Binding-site contacts:
Ligand atom C17 contacts residue ASN165 of chain 1.D at 3.5 Å.
Ligand atom C04 contacts residue ALA314 of chain 1.D at 3.3 Å (hydrophobic).
Ligand atom C17 contacts residue LEU250 of chain 1.D at 3.3 Å (hydrophobic).
Ligand atom C19 contacts residue GLN134 of chain 1.D at 3.2 Å.
Ligand atom C12 contacts residue TYR200 of chain 1.D at 3.1 Å (hydrophobic).
Ligand atom N11 contacts residue GLU198 of chain 1.D at 2.8 Å (salt-bridge).
Ligand atom C25 contacts residue GLN134 of chain 1.D at 3.6 Å.
Ligand atom C10 contacts residue MET257 of chain 1.D at 3.4 Å (hydrophobic).
Ligand atom N14 contacts residue GLU198 of chain 1.D at 2.8 Å (salt-bridge).
Ligand atom C26 contacts residue GLN134 of chain 1.D at 3.1 Å.
Ligand atom C18 contacts residue LEU250 of chain 1.D at 3.5 Å (hydrophobic).
Ligand atom C21 contacts residue TYR200 of chain 1.D at 3.2 Å (hydrophobic).
Ligand atom C26 contacts residue MET233 of chain 1.D at 3.3 Å (hydrophobic).
Ligand atom N09 contacts residue MET257 of chain 1.D at 3.4 Å.
Ligand atom N11 contacts residue LEU253 of chain 1.D at 3.5 Å.
Ligand atom C18 contacts residue GLN134 of chain 1.D at 3.6 Å.
Ligand atom C13 contacts residue LEU253 of chain 1.D at 3.5 Å (hydrophobic).
Ligand atom C19 contacts residue ASN165 of chain 1.D at 3.6 Å.
Ligand atom C17 contacts residue LEU240 of chain 1.D at 3.3 Å (hydrophobic).
Ligand atom C26 contacts residue THR136 of chain 1.D at 3.5 Å.
Ligand atom C24 contacts residue PHE167 of chain 1.D at 3.4 Å (hydrophobic).
Ligand atom C18 contacts residue ASN165 of chain 1.D at 3.3 Å.
Ligand atom C08 contacts residue LEU253 of chain 1.D at 3.6 Å (hydrophobic).
Ligand atom C28 contacts residue GLN134 of chain 1.D at 3.5 Å.
Ligand atom C25 contacts residue THR136 of chain 1.D at 3.5 Å.
Ligand atom O22 contacts residue TYR200 of chain 1.D at 3.4 Å.
Ligand atom C12 contacts residue GLU198 of chain 1.D at 3.2 Å.
Ligand atom C15 contacts residue VAL236 of chain 1.D at 3.0 Å (hydrophobic).
Ligand atom C16 contacts residue TYR200 of chain 1.D at 3.5 Å (hydrophobic).
Ligand atom C20 contacts residue TYR200 of chain 1.D at 3.6 Å (hydrophobic).
Ligand atom N14 contacts residue TYR200 of chain 1.D at 2.8 Å (h-bond).
Ligand atom C23 contacts residue PHE167 of chain 1.D at 3.2 Å (hydrophobic).
Ligand atom O22 contacts residue PHE167 of chain 1.D at 3.3 Å.
Ligand atom C15 contacts residue TYR200 of chain 1.D at 3.1 Å (hydrophobic).
Ligand atom N09 contacts residue ALA314 of chain 1.D at 3.4 Å.
Ligand atom C27 contacts residue MET233 of chain 1.D at 3.5 Å (hydrophobic).
Ligand atom N11 contacts residue TYR200 of chain 1.D at 3.4 Å (h-bond).
Ligand atom C10 contacts residue LEU253 of chain 1.D at 3.2 Å (hydrophobic).
Ligand atom C27 contacts residue GLN134 of chain 1.D at 3.1 Å.
Ligand atom C05 contacts residue ALA314 of chain 1.D at 3.2 Å (hydrophobic).

This small molecule binds to this protein.
Small molecule (SMILES): c1ccc(Oc2cccc(CNc3cc4c(cn3)[nH]c3ccccc34)c2)cc1

Sequence of chain 1.D:
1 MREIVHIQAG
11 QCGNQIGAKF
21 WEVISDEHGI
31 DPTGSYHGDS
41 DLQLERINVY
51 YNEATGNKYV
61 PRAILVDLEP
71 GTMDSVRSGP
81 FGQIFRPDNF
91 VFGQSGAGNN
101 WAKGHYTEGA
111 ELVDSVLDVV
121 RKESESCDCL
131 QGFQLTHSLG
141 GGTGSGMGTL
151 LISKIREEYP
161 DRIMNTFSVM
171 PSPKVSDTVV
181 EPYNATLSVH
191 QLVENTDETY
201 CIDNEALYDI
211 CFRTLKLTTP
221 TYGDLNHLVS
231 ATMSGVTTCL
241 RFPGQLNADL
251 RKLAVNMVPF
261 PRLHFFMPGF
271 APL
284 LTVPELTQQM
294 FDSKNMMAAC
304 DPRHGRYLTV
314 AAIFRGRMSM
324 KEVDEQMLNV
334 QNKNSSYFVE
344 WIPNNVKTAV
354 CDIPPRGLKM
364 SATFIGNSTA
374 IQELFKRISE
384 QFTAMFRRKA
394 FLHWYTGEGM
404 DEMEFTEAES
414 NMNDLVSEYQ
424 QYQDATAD